Binding-site contacts:
Ligand atom C22 contacts residue TYR97 of chain 1.B at 3.0 Å (hydrophobic).
Ligand atom C33 contacts residue TYR97 of chain 1.B at 3.7 Å (hydrophobic).
Ligand atom CL contacts residue TYR65 of chain 1.B at 3.6 Å.
Ligand atom N07 contacts residue ARG69 of chain 1.B at 3.3 Å.
Ligand atom C13 contacts residue TYR97 of chain 1.B at 3.9 Å (hydrophobic).
Ligand atom C23 contacts residue TYR97 of chain 1.B at 3.0 Å (hydrophobic).
Ligand atom O29 contacts residue CYS13 of chain 1.B at 3.1 Å (h-bond).
Ligand atom C27 contacts residue CYS13 of chain 1.B at 3.0 Å (hydrophobic).
Ligand atom CL contacts residue TYR97 of chain 1.B at 3.6 Å.
Ligand atom C25 contacts residue CYS13 of chain 1.B at 2.7 Å (hydrophobic).
Ligand atom C10 contacts residue GLN100 of chain 1.B at 3.6 Å.
Ligand atom C30 contacts residue CYS13 of chain 1.B at 3.4 Å (hydrophobic).
Ligand atom C06 contacts residue ARG69 of chain 1.B at 3.4 Å.
Ligand atom C11 contacts residue ILE101 of chain 1.B at 3.8 Å (hydrophobic).
Ligand atom N17 contacts residue ARG69 of chain 1.B at 3.0 Å (salt-bridge).
Ligand atom F15 contacts residue MET73 of chain 1.B at 3.4 Å.
Ligand atom N08 contacts residue ASP70 of chain 1.B at 2.7 Å (salt-bridge).
Ligand atom C11 contacts residue MET73 of chain 1.B at 3.8 Å (hydrophobic).
Ligand atom C18 contacts residue ALA60 of chain 1.B at 3.3 Å (hydrophobic).
Ligand atom C11 contacts residue GLN100 of chain 1.B at 3.4 Å.
Ligand atom O29 contacts residue ALA12 of chain 1.B at 3.7 Å.
Ligand atom C18 contacts residue GLY61 of chain 1.B at 3.8 Å.
Ligand atom CL contacts residue HIS96 of chain 1.B at 3.8 Å.
Ligand atom N08 contacts residue ARG103 of chain 1.B at 3.7 Å.
Ligand atom C09 contacts residue MET73 of chain 1.B at 3.8 Å (hydrophobic).
Ligand atom N07 contacts residue TYR65 of chain 1.B at 3.5 Å.
Ligand atom N07 contacts residue ASP70 of chain 1.B at 3.2 Å (salt-bridge).
Ligand atom C31 contacts residue GLN62 of chain 1.B at 3.5 Å.
Ligand atom F15 contacts residue ARG69 of chain 1.B at 3.1 Å.
Ligand atom N19 contacts residue ALA60 of chain 1.B at 3.7 Å.
Ligand atom C26 contacts residue CYS13 of chain 1.B at 1.8 Å (hydrophobic).
Ligand atom N24 contacts residue CYS13 of chain 1.B at 3.4 Å (h-bond).
Ligand atom C12 contacts residue MET73 of chain 1.B at 3.7 Å (hydrophobic).
Ligand atom N19 contacts residue GLY61 of chain 1.B at 3.7 Å.
Ligand atom C31 contacts residue GLY61 of chain 1.B at 3.2 Å.
Ligand atom C30 contacts residue GLY61 of chain 1.B at 3.5 Å.
Ligand atom C10 contacts residue VAL104 of chain 1.B at 3.7 Å (hydrophobic).
Ligand atom C31 contacts residue GLU63 of chain 1.B at 3.8 Å.
Ligand atom C18 contacts residue ARG69 of chain 1.B at 3.6 Å.
Ligand atom C06 contacts residue TYR65 of chain 1.B at 3.8 Å (hydrophobic).

Sequence of chain 1.B:
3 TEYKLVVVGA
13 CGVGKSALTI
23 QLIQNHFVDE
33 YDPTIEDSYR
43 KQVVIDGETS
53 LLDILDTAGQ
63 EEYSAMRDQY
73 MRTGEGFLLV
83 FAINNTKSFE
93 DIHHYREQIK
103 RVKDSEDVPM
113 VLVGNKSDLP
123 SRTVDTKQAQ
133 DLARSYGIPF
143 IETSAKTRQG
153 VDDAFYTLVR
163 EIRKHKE

This small molecule binds to this protein.
Small molecule (SMILES): Cc1ccc2[nH]ncc2c1-c1c(Cl)cc2c(N3CCN(C(=O)CCN)CC3)ncnc2c1F